Binding-site contacts:
Ligand atom C18 contacts residue ILE81 of chain 1.A at 3.5 Å (hydrophobic).
Ligand atom N25 contacts residue VAL31 of chain 1.A at 3.7 Å.
Ligand atom C09 contacts residue PHE69 of chain 1.A at 3.6 Å (hydrophobic).
Ligand atom C19 contacts residue ILE81 of chain 1.A at 3.4 Å (hydrophobic).
Ligand atom O17 contacts residue HIS159 of chain 1.A at 2.6 Å (h-bond).
Ligand atom C14 contacts residue ALA55 of chain 1.A at 3.5 Å (hydrophobic).
Ligand atom N04 contacts residue ASP152 of chain 1.A at 3.1 Å (salt-bridge).
Ligand atom F01 contacts residue CYS151 of chain 1.A at 3.0 Å.
Ligand atom C20 contacts residue LYS46 of chain 1.A at 3.6 Å.
Ligand atom C20 contacts residue THR83 of chain 1.A at 3.5 Å.
Ligand atom C15 contacts residue LEU58 of chain 1.A at 3.5 Å (hydrophobic).
Ligand atom N32 contacts residue GLY89 of chain 1.A at 3.4 Å.
Ligand atom C03 contacts residue LYS46 of chain 1.A at 3.7 Å.
Ligand atom O16 contacts residue GLY154 of chain 1.A at 2.7 Å (h-bond).
Ligand atom N32 contacts residue TYR85 of chain 1.A at 3.2 Å (h-bond).
Ligand atom N31 contacts residue TYR85 of chain 1.A at 3.3 Å.
Ligand atom C30 contacts residue ALA86 of chain 1.A at 3.6 Å (hydrophobic).
Ligand atom C12 contacts residue ILE81 of chain 1.A at 3.6 Å (hydrophobic).
Ligand atom N31 contacts residue ALA86 of chain 1.A at 2.8 Å (h-bond).
Ligand atom F21 contacts residue LYS46 of chain 1.A at 3.4 Å.
Ligand atom F21 contacts residue THR83 of chain 1.A at 3.5 Å.
Ligand atom C19 contacts residue LYS46 of chain 1.A at 3.5 Å.
Ligand atom N24 contacts residue VAL31 of chain 1.A at 3.5 Å.
Ligand atom F01 contacts residue ASP152 of chain 1.A at 3.0 Å.
Ligand atom O16 contacts residue ALA155 of chain 1.A at 3.5 Å (h-bond).
Ligand atom C02 contacts residue LYS46 of chain 1.A at 3.7 Å.
Ligand atom C08 contacts residue PHE153 of chain 1.A at 3.4 Å (hydrophobic).
Ligand atom C26 contacts residue VAL31 of chain 1.A at 3.7 Å (hydrophobic).
Ligand atom N36 contacts residue ALA86 of chain 1.A at 3.0 Å (h-bond).
Ligand atom F21 contacts residue ALA44 of chain 1.A at 3.5 Å.
Ligand atom N36 contacts residue TYR85 of chain 1.A at 3.6 Å.
Ligand atom C19 contacts residue THR83 of chain 1.A at 3.4 Å.
Ligand atom O16 contacts residue PHE153 of chain 1.A at 3.3 Å (h-bond).
Ligand atom C07 contacts residue PHE153 of chain 1.A at 3.6 Å (hydrophobic).
Ligand atom O16 contacts residue ASP152 of chain 1.A at 3.2 Å.
Ligand atom C14 contacts residue LEU58 of chain 1.A at 3.6 Å (hydrophobic).
Ligand atom C38 contacts residue THR83 of chain 1.A at 3.3 Å.
Ligand atom C38 contacts residue ALA44 of chain 1.A at 3.4 Å (hydrophobic).
Ligand atom C30 contacts residue TYR85 of chain 1.A at 3.5 Å (hydrophobic).
Ligand atom N32 contacts residue ALA86 of chain 1.A at 3.7 Å.

Sequence of chain 1.A:
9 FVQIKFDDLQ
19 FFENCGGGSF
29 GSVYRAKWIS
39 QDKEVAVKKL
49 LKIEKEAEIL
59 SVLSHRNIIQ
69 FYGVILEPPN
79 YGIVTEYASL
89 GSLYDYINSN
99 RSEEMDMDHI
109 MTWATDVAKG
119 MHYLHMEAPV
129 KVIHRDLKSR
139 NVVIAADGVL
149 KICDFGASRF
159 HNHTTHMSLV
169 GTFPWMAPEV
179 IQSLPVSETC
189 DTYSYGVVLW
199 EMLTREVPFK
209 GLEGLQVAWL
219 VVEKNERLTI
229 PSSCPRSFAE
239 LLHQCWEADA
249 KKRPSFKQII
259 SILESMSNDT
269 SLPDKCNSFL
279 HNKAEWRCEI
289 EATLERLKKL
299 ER

The protein below binds the small molecule below.
Small molecule (SMILES): COc1n[nH]c2ncc(-c3cn(-c4c(F)ccc(NS(=O)(=O)c5cccc6ccccc56)c4F)nn3)cc12